The protein below binds the small molecule below.
Small molecule (SMILES): CC(=O)N[C@H]1[C@H](O[C@H]2[C@H](O)[C@@H](NC(C)=O)CO[C@@H]2CO)O[C@H](CO)[C@@H](O)[C@@H]1O

Sequence of chain 1.B:
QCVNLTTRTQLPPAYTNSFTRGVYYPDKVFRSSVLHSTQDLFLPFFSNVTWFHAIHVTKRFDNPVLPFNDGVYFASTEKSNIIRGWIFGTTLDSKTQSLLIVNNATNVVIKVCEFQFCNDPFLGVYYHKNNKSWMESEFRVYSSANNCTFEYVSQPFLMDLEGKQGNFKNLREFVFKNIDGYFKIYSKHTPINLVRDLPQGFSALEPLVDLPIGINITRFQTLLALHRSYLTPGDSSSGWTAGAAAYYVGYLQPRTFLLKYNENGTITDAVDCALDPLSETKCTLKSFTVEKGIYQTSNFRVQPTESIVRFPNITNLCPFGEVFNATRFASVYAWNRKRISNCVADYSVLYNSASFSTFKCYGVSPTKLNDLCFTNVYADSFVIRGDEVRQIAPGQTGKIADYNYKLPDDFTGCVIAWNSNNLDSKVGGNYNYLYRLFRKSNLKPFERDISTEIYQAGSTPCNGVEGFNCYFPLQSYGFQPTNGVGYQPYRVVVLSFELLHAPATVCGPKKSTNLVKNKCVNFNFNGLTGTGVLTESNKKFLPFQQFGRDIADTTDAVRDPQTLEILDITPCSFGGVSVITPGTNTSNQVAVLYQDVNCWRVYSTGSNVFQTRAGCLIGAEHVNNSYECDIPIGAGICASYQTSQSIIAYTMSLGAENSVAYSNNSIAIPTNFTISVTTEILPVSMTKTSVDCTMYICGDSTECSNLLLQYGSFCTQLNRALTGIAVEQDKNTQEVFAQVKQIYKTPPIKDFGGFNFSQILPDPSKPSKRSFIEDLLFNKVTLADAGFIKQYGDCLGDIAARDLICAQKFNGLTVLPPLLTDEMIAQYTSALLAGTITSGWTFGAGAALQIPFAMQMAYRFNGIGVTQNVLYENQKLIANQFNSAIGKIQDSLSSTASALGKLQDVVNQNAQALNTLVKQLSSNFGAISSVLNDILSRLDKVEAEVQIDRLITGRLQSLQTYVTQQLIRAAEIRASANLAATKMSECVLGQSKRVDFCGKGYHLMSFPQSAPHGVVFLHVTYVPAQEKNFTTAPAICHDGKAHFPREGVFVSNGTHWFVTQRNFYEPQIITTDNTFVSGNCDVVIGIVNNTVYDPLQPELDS

Binding-site contacts:
Ligand atom N2 contacts residue THR1100 of chain 1.B at 3.4 Å (h-bond).
Ligand atom O5 contacts residue PHE1103 of chain 1.B at 3.8 Å.
Ligand atom O6 contacts residue PHE1103 of chain 1.B at 4.1 Å.
Ligand atom C3 contacts residue ASN1098 of chain 1.B at 3.8 Å.
Ligand atom C5 contacts residue HIS1101 of chain 1.B at 3.7 Å.
Ligand atom O5 contacts residue HIS1101 of chain 1.B at 4.2 Å.
Ligand atom C1 contacts residue ASN1098 of chain 1.B at 1.4 Å.
Ligand atom C2 contacts residue HIS1101 of chain 1.B at 4.0 Å.
Ligand atom C1 contacts residue PHE1103 of chain 1.B at 4.4 Å (hydrophobic).
Ligand atom C8 contacts residue THR1100 of chain 1.B at 3.8 Å.
Ligand atom O5 contacts residue ASN1098 of chain 1.B at 2.4 Å (h-bond).
Ligand atom C4 contacts residue ASN1098 of chain 1.B at 4.2 Å.
Ligand atom C1 contacts residue HIS1101 of chain 1.B at 3.8 Å.
Ligand atom C2 contacts residue ASN1098 of chain 1.B at 2.4 Å.
Ligand atom C7 contacts residue ASN1098 of chain 1.B at 3.3 Å.
Ligand atom N2 contacts residue HIS1101 of chain 1.B at 4.2 Å.
Ligand atom C2 contacts residue THR1100 of chain 1.B at 4.2 Å.
Ligand atom C6 contacts residue PHE1103 of chain 1.B at 3.8 Å (hydrophobic).
Ligand atom N2 contacts residue ASN1098 of chain 1.B at 2.8 Å (h-bond).
Ligand atom O3 contacts residue HIS1101 of chain 1.B at 4.5 Å.
Ligand atom C5 contacts residue ASN1098 of chain 1.B at 3.6 Å.
Ligand atom C5 contacts residue PHE1103 of chain 1.B at 4.1 Å (hydrophobic).
Ligand atom C3 contacts residue HIS1101 of chain 1.B at 3.5 Å.
Ligand atom C1 contacts residue THR1100 of chain 1.B at 4.3 Å.
Ligand atom O4 contacts residue HIS1101 of chain 1.B at 3.9 Å.
Ligand atom C8 contacts residue ASN1098 of chain 1.B at 3.8 Å.
Ligand atom C3 contacts residue THR1100 of chain 1.B at 4.1 Å.
Ligand atom C7 contacts residue THR1100 of chain 1.B at 4.4 Å.
Ligand atom C4 contacts residue HIS1101 of chain 1.B at 4.0 Å.
Ligand atom O7 contacts residue HIS1101 of chain 1.B at 3.6 Å.
Ligand atom O7 contacts residue ASN1098 of chain 1.B at 3.1 Å (h-bond).